Sequence of chain 13.C:
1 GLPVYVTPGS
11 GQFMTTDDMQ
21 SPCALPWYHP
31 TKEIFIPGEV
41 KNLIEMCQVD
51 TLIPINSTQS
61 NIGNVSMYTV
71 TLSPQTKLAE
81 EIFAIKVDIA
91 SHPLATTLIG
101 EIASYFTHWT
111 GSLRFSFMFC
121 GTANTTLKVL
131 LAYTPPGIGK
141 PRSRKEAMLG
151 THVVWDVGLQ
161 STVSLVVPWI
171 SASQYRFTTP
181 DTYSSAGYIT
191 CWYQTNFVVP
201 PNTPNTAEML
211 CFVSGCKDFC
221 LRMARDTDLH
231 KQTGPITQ

Binding-site contacts:
Ligand atom C5B contacts residue TYR144 of chain 13.A at 3.6 Å (hydrophobic).
Ligand atom C2C contacts residue ILE98 of chain 13.A at 4.0 Å (hydrophobic).
Ligand atom C4A contacts residue TYR144 of chain 13.A at 3.8 Å (hydrophobic).
Ligand atom C5 contacts residue MET214 of chain 13.A at 3.6 Å (hydrophobic).
Ligand atom CM4 contacts residue TYR142 of chain 13.A at 3.1 Å (hydrophobic).
Ligand atom C4B contacts residue PHE179 of chain 13.A at 3.9 Å (hydrophobic).
Ligand atom CM6 contacts residue LEU184 of chain 13.A at 3.4 Å (hydrophobic).
Ligand atom C1A contacts residue TYR144 of chain 13.A at 3.1 Å (hydrophobic).
Ligand atom O5A contacts residue PHE179 of chain 13.A at 3.7 Å.
Ligand atom C4A contacts residue PHE179 of chain 13.A at 3.3 Å (hydrophobic).
Ligand atom C1A contacts residue PHE179 of chain 13.A at 3.5 Å (hydrophobic).
Ligand atom CM6 contacts residue TYR144 of chain 13.A at 3.7 Å (hydrophobic).
Ligand atom O5A contacts residue TYR144 of chain 13.A at 3.1 Å.
Ligand atom CM2 contacts residue ILE236 of chain 13.A at 4.0 Å (hydrophobic).
Ligand atom O1 contacts residue LEU100 of chain 13.A at 4.0 Å.
Ligand atom C1C contacts residue MET214 of chain 13.A at 3.7 Å (hydrophobic).
Ligand atom C2A contacts residue TYR144 of chain 13.A at 3.7 Å (hydrophobic).
Ligand atom C3 contacts residue LEU100 of chain 13.A at 3.9 Å (hydrophobic).
Ligand atom CM4 contacts residue PHE179 of chain 13.A at 3.9 Å (hydrophobic).
Ligand atom CM2 contacts residue ILE122 of chain 13.A at 3.7 Å (hydrophobic).
Ligand atom O1B contacts residue ILE98 of chain 13.A at 2.9 Å.
Ligand atom N3A contacts residue PHE179 of chain 13.A at 3.0 Å.
Ligand atom C1B contacts residue ILE98 of chain 13.A at 3.6 Å (hydrophobic).
Ligand atom C1B contacts residue LEU181 of chain 13.A at 3.8 Å (hydrophobic).
Ligand atom C2B contacts residue ILE98 of chain 13.A at 3.9 Å (hydrophobic).
Ligand atom N2 contacts residue LEU100 of chain 13.A at 3.8 Å.
Ligand atom C5B contacts residue LEU181 of chain 13.A at 3.3 Å (hydrophobic).
Ligand atom C4 contacts residue TYR190 of chain 13.A at 3.8 Å (hydrophobic).
Ligand atom CM3 contacts residue TYR190 of chain 13.A at 3.9 Å (hydrophobic).
Ligand atom C6B contacts residue ILE98 of chain 13.A at 3.6 Å (hydrophobic).
Ligand atom N3A contacts residue LEU217 of chain 13.A at 3.4 Å.
Ligand atom C2A contacts residue PHE179 of chain 13.A at 3.3 Å (hydrophobic).
Ligand atom CM4 contacts residue VAL168 of chain 13.A at 3.5 Å (hydrophobic).
Ligand atom O5A contacts residue ALA166 of chain 13.A at 3.9 Å.
Ligand atom O1 contacts residue MET214 of chain 13.A at 3.2 Å.
Ligand atom C4B contacts residue LEU181 of chain 13.A at 3.8 Å (hydrophobic).
Ligand atom N2 contacts residue MET214 of chain 13.A at 3.8 Å.
Ligand atom C2B contacts residue ILE122 of chain 13.A at 3.9 Å (hydrophobic).
Ligand atom CM6 contacts residue LEU181 of chain 13.A at 3.7 Å (hydrophobic).
Ligand atom C6B contacts residue LEU181 of chain 13.A at 3.3 Å (hydrophobic).

A protein and the small-molecule ligand that binds it are described below.
Small molecule (SMILES): Cc1cc(CCCOc2c(C)cc(-c3coc(C)n3)cc2C)on1

Sequence of chain 13.A:
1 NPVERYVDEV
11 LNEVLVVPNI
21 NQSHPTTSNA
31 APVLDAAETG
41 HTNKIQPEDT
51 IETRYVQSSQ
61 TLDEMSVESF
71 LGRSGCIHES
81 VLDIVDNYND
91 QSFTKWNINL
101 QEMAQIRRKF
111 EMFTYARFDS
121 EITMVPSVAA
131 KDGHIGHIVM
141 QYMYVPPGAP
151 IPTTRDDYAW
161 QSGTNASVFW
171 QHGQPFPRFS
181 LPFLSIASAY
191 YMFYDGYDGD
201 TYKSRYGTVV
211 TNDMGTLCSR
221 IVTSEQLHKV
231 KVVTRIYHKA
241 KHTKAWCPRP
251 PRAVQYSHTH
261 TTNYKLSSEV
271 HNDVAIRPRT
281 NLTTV